Binding-site contacts:
Ligand atom C1 contacts residue ASN154 of chain 1.C at 1.4 Å.
Ligand atom O7 contacts residue ASN154 of chain 1.C at 2.9 Å (h-bond).
Ligand atom C3 contacts residue ASN154 of chain 1.C at 3.8 Å.
Ligand atom C8 contacts residue ASN154 of chain 1.C at 4.3 Å.
Ligand atom C8 contacts residue SER152 of chain 1.C at 3.4 Å.
Ligand atom O7 contacts residue PHE153 of chain 1.C at 3.7 Å.
Ligand atom C7 contacts residue PHE153 of chain 1.C at 3.9 Å (hydrophobic).
Ligand atom O7 contacts residue THR130 of chain 1.C at 4.5 Å.
Ligand atom N2 contacts residue ASN154 of chain 1.C at 2.9 Å (h-bond).
Ligand atom C4 contacts residue ASN154 of chain 1.C at 4.2 Å.
Ligand atom C2 contacts residue ASN154 of chain 1.C at 2.5 Å.
Ligand atom C7 contacts residue ASN154 of chain 1.C at 3.3 Å.
Ligand atom C8 contacts residue PHE153 of chain 1.C at 3.6 Å (hydrophobic).
Ligand atom O5 contacts residue ASN154 of chain 1.C at 2.3 Å (h-bond).
Ligand atom C5 contacts residue ASN154 of chain 1.C at 3.6 Å.
Ligand atom C8 contacts residue GLN132 of chain 1.C at 3.6 Å.

A small-molecule ligand and the protein it binds are described below.
Small molecule (SMILES): CC(=O)N[C@H]1[C@H](O[C@H]2[C@H](O)[C@@H](NC(C)=O)CO[C@@H]2CO)O[C@H](CO)[C@@H](O)[C@@H]1O

Sequence of chain 1.C:
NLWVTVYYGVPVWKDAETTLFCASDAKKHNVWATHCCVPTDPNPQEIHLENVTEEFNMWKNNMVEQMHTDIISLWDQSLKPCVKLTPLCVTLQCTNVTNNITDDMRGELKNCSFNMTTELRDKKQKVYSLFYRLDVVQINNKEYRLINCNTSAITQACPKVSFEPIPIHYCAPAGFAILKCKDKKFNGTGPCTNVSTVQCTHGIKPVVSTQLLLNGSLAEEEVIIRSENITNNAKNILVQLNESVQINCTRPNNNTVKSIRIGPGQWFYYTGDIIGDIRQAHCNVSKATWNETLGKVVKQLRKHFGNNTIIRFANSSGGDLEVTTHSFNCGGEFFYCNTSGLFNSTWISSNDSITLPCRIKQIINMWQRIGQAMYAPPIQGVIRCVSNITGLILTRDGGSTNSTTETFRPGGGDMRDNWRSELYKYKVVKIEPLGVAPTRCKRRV